Sequence of chain 1.A:
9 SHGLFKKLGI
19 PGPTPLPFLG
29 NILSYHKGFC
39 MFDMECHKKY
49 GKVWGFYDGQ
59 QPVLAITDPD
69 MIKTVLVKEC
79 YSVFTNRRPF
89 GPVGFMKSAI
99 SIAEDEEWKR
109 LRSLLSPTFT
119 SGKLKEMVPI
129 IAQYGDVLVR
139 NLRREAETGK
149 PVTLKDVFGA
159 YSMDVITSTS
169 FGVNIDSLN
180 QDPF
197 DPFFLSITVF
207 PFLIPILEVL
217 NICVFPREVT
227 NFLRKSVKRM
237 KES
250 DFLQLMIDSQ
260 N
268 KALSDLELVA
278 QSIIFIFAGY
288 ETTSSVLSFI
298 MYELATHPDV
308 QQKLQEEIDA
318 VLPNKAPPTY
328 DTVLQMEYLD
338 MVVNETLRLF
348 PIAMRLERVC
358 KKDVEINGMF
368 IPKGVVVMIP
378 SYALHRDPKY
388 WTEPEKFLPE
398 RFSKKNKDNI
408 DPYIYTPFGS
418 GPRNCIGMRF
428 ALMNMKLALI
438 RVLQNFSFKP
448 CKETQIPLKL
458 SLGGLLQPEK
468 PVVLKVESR

The small molecule below binds the protein below.
Small molecule (SMILES): CC(C)(C)OC(=O)N[C@@H](CS[C@H](Cc1ccccc1)C(=O)NCCc1cccnc1)Cc1ccccc1

Binding-site contacts:
Ligand atom C28 contacts residue ILE349 of chain 1.A at 4.2 Å (hydrophobic).
Ligand atom C23 contacts residue ILE281 of chain 1.A at 3.9 Å (hydrophobic).
Ligand atom C20 contacts residue SER99 of chain 1.A at 3.1 Å.
Ligand atom N22 contacts residue SER99 of chain 1.A at 3.9 Å.
Ligand atom C27 contacts residue ILE349 of chain 1.A at 4.0 Å (hydrophobic).
Ligand atom C10 contacts residue PHE88 of chain 1.A at 3.8 Å (hydrophobic).
Ligand atom C15 contacts residue HEM1 of chain 1.B at 4.0 Å.
Ligand atom C24 contacts residue ALA285 of chain 1.A at 3.6 Å (hydrophobic).
Ligand atom S11 contacts residue SER99 of chain 1.A at 3.3 Å (h-bond).
Ligand atom C26 contacts residue THR289 of chain 1.A at 3.7 Å.
Ligand atom C35 contacts residue ILE281 of chain 1.A at 4.0 Å (hydrophobic).
Ligand atom C26 contacts residue PHE284 of chain 1.A at 4.0 Å (hydrophobic).
Ligand atom C24 contacts residue PHE284 of chain 1.A at 3.2 Å (hydrophobic).
Ligand atom C34 contacts residue PHE284 of chain 1.A at 3.8 Å (hydrophobic).
Ligand atom C03 contacts residue GLY461 of chain 1.A at 4.2 Å.
Ligand atom N22 contacts residue ILE281 of chain 1.A at 4.2 Å.
Ligand atom C37 contacts residue PHE221 of chain 1.A at 3.9 Å (hydrophobic).
Ligand atom C19 contacts residue ARG85 of chain 1.A at 4.1 Å.
Ligand atom O21 contacts residue SER99 of chain 1.A at 3.1 Å (h-bond).
Ligand atom C16 contacts residue HEM1 of chain 1.B at 3.5 Å.
Ligand atom C18 contacts residue HEM1 of chain 1.B at 4.1 Å.
Ligand atom C33 contacts residue PHE284 of chain 1.A at 4.0 Å (hydrophobic).
Ligand atom C36 contacts residue PHE221 of chain 1.A at 3.2 Å (hydrophobic).
Ligand atom C30 contacts residue HEM1 of chain 1.B at 3.2 Å.
Ligand atom C23 contacts residue PHE284 of chain 1.A at 3.9 Å (hydrophobic).
Ligand atom C18 contacts residue ALA350 of chain 1.A at 4.1 Å (hydrophobic).
Ligand atom S11 contacts residue ILE100 of chain 1.A at 4.2 Å.
Ligand atom C17 contacts residue HEM1 of chain 1.B at 3.6 Å.
Ligand atom C25 contacts residue PHE284 of chain 1.A at 4.2 Å (hydrophobic).
Ligand atom C37 contacts residue PHE88 of chain 1.A at 3.8 Å (hydrophobic).
Ligand atom O21 contacts residue HEM1 of chain 1.B at 3.6 Å.
Ligand atom C28 contacts residue HEM1 of chain 1.B at 3.0 Å.
Ligand atom C25 contacts residue THR289 of chain 1.A at 4.1 Å.
Ligand atom C17 contacts residue ALA350 of chain 1.A at 3.6 Å (hydrophobic).
Ligand atom N29 contacts residue HEM1 of chain 1.B at 2.2 Å.
Ligand atom C30 contacts residue ALA285 of chain 1.A at 3.8 Å (hydrophobic).
Ligand atom C35 contacts residue PHE221 of chain 1.A at 3.9 Å (hydrophobic).
Ligand atom C27 contacts residue THR289 of chain 1.A at 3.9 Å.
Ligand atom C12 contacts residue SER99 of chain 1.A at 3.0 Å.
Ligand atom C25 contacts residue ALA285 of chain 1.A at 3.9 Å (hydrophobic).